Binding-site contacts:
Ligand atom C6 contacts residue TYR135 of chain 4.B at 3.6 Å (hydrophobic).
Ligand atom C3 contacts residue ALA360 of chain 4.B at 4.0 Å (hydrophobic).
Ligand atom C1 contacts residue ALA360 of chain 4.B at 4.2 Å (hydrophobic).
Ligand atom C6 contacts residue PHE137 of chain 4.B at 4.1 Å (hydrophobic).
Ligand atom C2 contacts residue PHE137 of chain 4.B at 3.7 Å (hydrophobic).
Ligand atom P contacts residue TYR182 of chain 4.B at 3.7 Å.
Ligand atom C1 contacts residue SER70 of chain 4.B at 3.6 Å.
Ligand atom C3 contacts residue PHE137 of chain 4.B at 3.9 Å (hydrophobic).
Ligand atom O2 contacts residue SER70 of chain 4.B at 2.9 Å (h-bond).
Ligand atom C6 contacts residue SER70 of chain 4.B at 3.5 Å.
Ligand atom O3 contacts residue TYR69 of chain 4.B at 3.6 Å.
Ligand atom O6 contacts residue TYR69 of chain 4.B at 3.7 Å.
Ligand atom P contacts residue ALA360 of chain 4.B at 3.6 Å.
Ligand atom O4 contacts residue ALA360 of chain 4.B at 3.0 Å.
Ligand atom O6 contacts residue ILE153 of chain 4.B at 3.4 Å.
Ligand atom C4 contacts residue PHE137 of chain 4.B at 4.1 Å (hydrophobic).
Ligand atom P contacts residue SER70 of chain 4.B at 2.9 Å.
Ligand atom C2 contacts residue LEU239 of chain 4.B at 3.6 Å (hydrophobic).
Ligand atom N contacts residue HIS273 of chain 4.B at 4.1 Å.
Ligand atom N contacts residue TYR69 of chain 4.B at 3.8 Å.
Ligand atom C3 contacts residue TYR69 of chain 4.B at 3.9 Å (hydrophobic).
Ligand atom C2 contacts residue ALA360 of chain 4.B at 3.4 Å (hydrophobic).
Ligand atom O5 contacts residue HIS273 of chain 4.B at 3.1 Å (h-bond).
Ligand atom O6 contacts residue LEU239 of chain 4.B at 3.6 Å.
Ligand atom C5 contacts residue HIS273 of chain 4.B at 3.9 Å.
Ligand atom O3 contacts residue ALA360 of chain 4.B at 2.9 Å (h-bond).
Ligand atom C2 contacts residue ARG237 of chain 4.B at 4.0 Å.
Ligand atom O3 contacts residue SER70 of chain 4.B at 2.4 Å (h-bond).
Ligand atom C1 contacts residue PHE137 of chain 4.B at 3.8 Å (hydrophobic).
Ligand atom C3 contacts residue LEU239 of chain 4.B at 3.1 Å (hydrophobic).
Ligand atom O5 contacts residue ILE153 of chain 4.B at 3.3 Å.
Ligand atom O1 contacts residue SER70 of chain 4.B at 3.1 Å (h-bond).
Ligand atom O1 contacts residue PHE137 of chain 4.B at 3.9 Å.
Ligand atom N contacts residue ILE153 of chain 4.B at 3.5 Å.
Ligand atom O1 contacts residue TYR182 of chain 4.B at 3.9 Å.
Ligand atom O3 contacts residue GLY359 of chain 4.B at 3.7 Å.
Ligand atom C5 contacts residue TYR135 of chain 4.B at 4.1 Å (hydrophobic).
Ligand atom O4 contacts residue ARG237 of chain 4.B at 3.0 Å (salt-bridge).
Ligand atom C4 contacts residue TYR69 of chain 4.B at 3.8 Å (hydrophobic).
Ligand atom O2 contacts residue TYR182 of chain 4.B at 2.5 Å (h-bond).

Sequence of chain 4.B:
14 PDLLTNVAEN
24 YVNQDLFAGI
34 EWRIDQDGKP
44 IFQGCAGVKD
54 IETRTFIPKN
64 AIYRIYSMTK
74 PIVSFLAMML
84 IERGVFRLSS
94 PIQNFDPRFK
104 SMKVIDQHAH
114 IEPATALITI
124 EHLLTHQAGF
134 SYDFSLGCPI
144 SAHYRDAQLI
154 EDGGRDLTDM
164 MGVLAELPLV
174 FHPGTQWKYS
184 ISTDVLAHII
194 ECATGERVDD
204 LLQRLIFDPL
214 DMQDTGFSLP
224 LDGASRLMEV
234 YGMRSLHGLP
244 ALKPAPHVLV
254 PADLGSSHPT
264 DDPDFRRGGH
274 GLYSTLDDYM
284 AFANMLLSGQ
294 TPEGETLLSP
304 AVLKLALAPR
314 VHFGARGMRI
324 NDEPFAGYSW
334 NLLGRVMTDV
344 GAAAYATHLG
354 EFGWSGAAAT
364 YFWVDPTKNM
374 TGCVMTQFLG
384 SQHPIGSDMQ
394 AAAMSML

This protein binds this small molecule.
Small molecule (SMILES): O=[N+]([O-])c1ccc(OP(=O)(O)O)cc1